The small molecule below binds the protein below.
Small molecule (SMILES): N#Cc1ccc2cc1Oc1ccc3cccc(c3c1)N1CCC(NCc3cncn3C2)C1=O

Binding-site contacts:
Ligand atom C9 contacts residue TYR361 of chain 1.B at 3.6 Å (hydrophobic).
Ligand atom C21 contacts residue FPP1 of chain 1.G at 3.7 Å.
Ligand atom C27 contacts residue FPP1 of chain 1.G at 3.6 Å.
Ligand atom C31 contacts residue TYR361 of chain 1.B at 3.6 Å (hydrophobic).
Ligand atom C20 contacts residue FPP1 of chain 1.G at 3.9 Å.
Ligand atom C21 contacts residue TYR361 of chain 1.B at 3.6 Å (hydrophobic).
Ligand atom O14 contacts residue TYR361 of chain 1.B at 3.6 Å.
Ligand atom C32 contacts residue ASP297 of chain 1.B at 3.4 Å.
Ligand atom C29 contacts residue FPP1 of chain 1.G at 3.5 Å.
Ligand atom C3 contacts residue TRP106 of chain 1.B at 3.7 Å (hydrophobic).
Ligand atom N28 contacts residue TYR166 of chain 1.A at 3.6 Å.
Ligand atom C32 contacts residue ZN1 of chain 1.F at 2.9 Å.
Ligand atom C15 contacts residue ACY1 of chain 1.D at 3.7 Å.
Ligand atom N28 contacts residue FPP1 of chain 1.G at 3.8 Å.
Ligand atom C23 contacts residue TYR166 of chain 1.A at 3.6 Å (hydrophobic).
Ligand atom N33 contacts residue ASP297 of chain 1.B at 3.0 Å (salt-bridge).
Ligand atom C31 contacts residue ZN1 of chain 1.F at 3.0 Å.
Ligand atom C32 contacts residue CYS299 of chain 1.B at 3.6 Å (hydrophobic).
Ligand atom N33 contacts residue TYR361 of chain 1.B at 3.5 Å.
Ligand atom C27 contacts residue ACY1 of chain 1.D at 3.8 Å.
Ligand atom C6 contacts residue LEU96 of chain 1.B at 3.7 Å (hydrophobic).
Ligand atom C32 contacts residue TYR361 of chain 1.B at 3.8 Å (hydrophobic).
Ligand atom C23 contacts residue FPP1 of chain 1.G at 3.8 Å.
Ligand atom C23 contacts residue ACY1 of chain 1.D at 3.8 Å.
Ligand atom C32 contacts residue TYR300 of chain 1.B at 3.6 Å (hydrophobic).
Ligand atom N33 contacts residue CYS299 of chain 1.B at 3.3 Å (h-bond).
Ligand atom C12 contacts residue TRP106 of chain 1.B at 3.6 Å (hydrophobic).
Ligand atom C12 contacts residue SER99 of chain 1.B at 3.4 Å.
Ligand atom O14 contacts residue FPP1 of chain 1.G at 3.4 Å.
Ligand atom C8 contacts residue TRP102 of chain 1.B at 3.6 Å (hydrophobic).
Ligand atom C31 contacts residue HIS362 of chain 1.B at 3.5 Å.
Ligand atom C8 contacts residue TRP106 of chain 1.B at 3.6 Å (hydrophobic).
Ligand atom C18 contacts residue FPP1 of chain 1.G at 3.6 Å.
Ligand atom N33 contacts residue HIS362 of chain 1.B at 3.3 Å (h-bond).
Ligand atom N28 contacts residue ARG202 of chain 1.B at 3.1 Å (salt-bridge).
Ligand atom N33 contacts residue ZN1 of chain 1.F at 2.0 Å.
Ligand atom C7 contacts residue TRP102 of chain 1.B at 3.8 Å (hydrophobic).
Ligand atom C24 contacts residue TYR166 of chain 1.A at 3.5 Å (hydrophobic).
Ligand atom C4 contacts residue TYR361 of chain 1.B at 3.8 Å (hydrophobic).
Ligand atom O39 contacts residue TYR361 of chain 1.B at 3.6 Å.

Sequence of chain 1.A:
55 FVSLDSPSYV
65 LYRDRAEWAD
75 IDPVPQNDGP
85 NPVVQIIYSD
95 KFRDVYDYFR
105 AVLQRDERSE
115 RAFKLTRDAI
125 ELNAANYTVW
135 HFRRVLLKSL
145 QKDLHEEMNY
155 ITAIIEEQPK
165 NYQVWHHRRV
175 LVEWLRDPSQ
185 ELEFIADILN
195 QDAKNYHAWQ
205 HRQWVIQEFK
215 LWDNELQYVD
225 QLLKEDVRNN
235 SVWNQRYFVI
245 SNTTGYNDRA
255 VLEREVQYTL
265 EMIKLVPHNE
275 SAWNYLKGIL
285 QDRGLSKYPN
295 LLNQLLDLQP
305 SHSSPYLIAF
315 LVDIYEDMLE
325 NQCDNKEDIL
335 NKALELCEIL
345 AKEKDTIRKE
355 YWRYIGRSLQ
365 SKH

Sequence of chain 1.B:
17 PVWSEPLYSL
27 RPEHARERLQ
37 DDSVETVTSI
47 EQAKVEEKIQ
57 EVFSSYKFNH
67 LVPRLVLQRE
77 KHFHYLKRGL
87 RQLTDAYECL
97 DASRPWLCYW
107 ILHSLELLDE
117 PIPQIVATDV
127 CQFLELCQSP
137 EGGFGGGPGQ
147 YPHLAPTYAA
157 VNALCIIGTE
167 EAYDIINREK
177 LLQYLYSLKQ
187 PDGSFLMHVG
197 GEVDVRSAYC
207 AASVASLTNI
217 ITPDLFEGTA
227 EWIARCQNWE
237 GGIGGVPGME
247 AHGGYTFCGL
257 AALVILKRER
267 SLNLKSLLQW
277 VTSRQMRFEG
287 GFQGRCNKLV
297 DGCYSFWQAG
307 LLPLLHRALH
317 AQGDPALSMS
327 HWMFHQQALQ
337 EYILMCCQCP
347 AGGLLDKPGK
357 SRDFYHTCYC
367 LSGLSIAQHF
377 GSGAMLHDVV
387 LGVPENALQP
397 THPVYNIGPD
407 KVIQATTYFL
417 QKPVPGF